The small molecule below binds the protein below.
Small molecule (SMILES): C[C@H](CCC(=O)O)[C@H]1CC[C@H]2[C@@H]3[C@H](O)C[C@@H]4C[C@H](O)CC[C@]4(C)[C@H]3C[C@H](O)[C@]12C

Sequence of chain 1.N:
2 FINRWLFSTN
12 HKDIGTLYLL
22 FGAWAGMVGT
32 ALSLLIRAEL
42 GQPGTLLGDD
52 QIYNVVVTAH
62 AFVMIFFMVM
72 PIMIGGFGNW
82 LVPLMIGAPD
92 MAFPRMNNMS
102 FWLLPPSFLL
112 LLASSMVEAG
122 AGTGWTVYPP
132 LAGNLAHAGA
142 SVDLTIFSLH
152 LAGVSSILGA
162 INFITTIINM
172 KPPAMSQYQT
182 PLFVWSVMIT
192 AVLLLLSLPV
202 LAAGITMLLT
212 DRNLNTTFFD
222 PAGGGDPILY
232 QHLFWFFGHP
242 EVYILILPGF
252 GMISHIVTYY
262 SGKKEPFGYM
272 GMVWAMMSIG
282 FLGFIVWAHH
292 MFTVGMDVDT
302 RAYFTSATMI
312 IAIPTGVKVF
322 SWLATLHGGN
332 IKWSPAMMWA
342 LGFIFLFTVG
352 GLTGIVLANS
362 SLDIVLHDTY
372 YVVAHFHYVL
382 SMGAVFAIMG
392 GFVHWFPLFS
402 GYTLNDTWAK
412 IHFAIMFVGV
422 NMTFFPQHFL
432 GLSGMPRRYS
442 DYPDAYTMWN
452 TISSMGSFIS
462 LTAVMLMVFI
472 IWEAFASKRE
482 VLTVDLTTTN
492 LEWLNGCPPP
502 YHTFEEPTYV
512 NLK

Sequence of chain 1.P:
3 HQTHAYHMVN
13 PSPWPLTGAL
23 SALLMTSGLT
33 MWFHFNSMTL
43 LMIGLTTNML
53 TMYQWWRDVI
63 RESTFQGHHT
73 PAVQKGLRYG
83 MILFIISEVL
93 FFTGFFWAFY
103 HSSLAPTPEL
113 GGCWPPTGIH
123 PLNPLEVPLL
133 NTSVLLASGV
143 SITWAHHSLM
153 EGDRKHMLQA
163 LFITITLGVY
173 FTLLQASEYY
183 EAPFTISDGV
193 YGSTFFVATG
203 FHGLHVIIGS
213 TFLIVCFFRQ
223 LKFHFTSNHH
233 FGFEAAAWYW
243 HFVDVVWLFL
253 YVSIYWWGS

Binding-site contacts:
Ligand atom O25 contacts residue HIS103 of chain 1.P at 2.6 Å (h-bond).
Ligand atom C12 contacts residue THR301 of chain 1.N at 3.7 Å.
Ligand atom O25 contacts residue HIS233 of chain 1.N at 4.0 Å.
Ligand atom C24 contacts residue TRP99 of chain 1.P at 3.6 Å (hydrophobic).
Ligand atom C18 contacts residue TRP288 of chain 1.N at 4.0 Å (hydrophobic).
Ligand atom C21 contacts residue HIS233 of chain 1.N at 3.7 Å.
Ligand atom C21 contacts residue PHE305 of chain 1.N at 4.4 Å (hydrophobic).
Ligand atom C2 contacts residue ASP300 of chain 1.N at 3.8 Å.
Ligand atom C23 contacts residue HIS233 of chain 1.N at 3.7 Å.
Ligand atom C17 contacts residue PGV1 of chain 1.DE at 4.2 Å.
Ligand atom C24 contacts residue HIS233 of chain 1.N at 3.6 Å.
Ligand atom C18 contacts residue PHE305 of chain 1.N at 4.5 Å (hydrophobic).
Ligand atom O25 contacts residue PGV1 of chain 1.DE at 2.8 Å (h-bond).
Ligand atom C21 contacts residue TRP288 of chain 1.N at 3.8 Å (hydrophobic).
Ligand atom C24 contacts residue HIS103 of chain 1.P at 3.2 Å.
Ligand atom C11 contacts residue TYR304 of chain 1.N at 4.4 Å (hydrophobic).
Ligand atom C23 contacts residue TRP99 of chain 1.P at 3.6 Å (hydrophobic).
Ligand atom C1 contacts residue TYR304 of chain 1.N at 3.4 Å (hydrophobic).
Ligand atom C9 contacts residue THR301 of chain 1.N at 4.4 Å.
Ligand atom O26 contacts residue HIS103 of chain 1.P at 3.0 Å (h-bond).
Ligand atom C11 contacts residue THR301 of chain 1.N at 3.8 Å.
Ligand atom C23 contacts residue PGV1 of chain 1.DE at 4.0 Å.
Ligand atom C12 contacts residue PHE305 of chain 1.N at 4.0 Å (hydrophobic).
Ligand atom O26 contacts residue PGV1 of chain 1.DE at 3.5 Å (h-bond).
Ligand atom C16 contacts residue PGV1 of chain 1.DE at 3.8 Å.
Ligand atom C2 contacts residue TYR304 of chain 1.N at 4.1 Å (hydrophobic).
Ligand atom C2 contacts residue THR301 of chain 1.N at 4.0 Å.
Ligand atom C19 contacts residue TYR304 of chain 1.N at 4.0 Å (hydrophobic).
Ligand atom O3 contacts residue ASP300 of chain 1.N at 3.6 Å.
Ligand atom O12 contacts residue ASP298 of chain 1.N at 4.4 Å.
Ligand atom O7 contacts residue PGV1 of chain 1.DE at 3.4 Å.
Ligand atom C24 contacts residue PGV1 of chain 1.DE at 3.1 Å.
Ligand atom C14 contacts residue PGV1 of chain 1.DE at 3.9 Å.
Ligand atom C20 contacts residue TRP288 of chain 1.N at 4.2 Å (hydrophobic).
Ligand atom C11 contacts residue PHE305 of chain 1.N at 4.0 Å (hydrophobic).
Ligand atom C22 contacts residue PGV1 of chain 1.DE at 4.0 Å.
Ligand atom C15 contacts residue PGV1 of chain 1.DE at 3.6 Å.
Ligand atom O26 contacts residue HIS233 of chain 1.N at 3.6 Å (h-bond).
Ligand atom O12 contacts residue THR301 of chain 1.N at 2.7 Å (h-bond).
Ligand atom O25 contacts residue TRP99 of chain 1.P at 2.8 Å (h-bond).